A small-molecule ligand and the protein it binds are described below.
Small molecule (SMILES): Nc1nc2c(ncn2[C@@H]2O[C@H](CO[P](=O)(O)C[P](=O)(O)OP(=O)(O)O)[C@@H](O)[C@H]2O)c(=O)[nH]1

Sequence of chain 1.B:
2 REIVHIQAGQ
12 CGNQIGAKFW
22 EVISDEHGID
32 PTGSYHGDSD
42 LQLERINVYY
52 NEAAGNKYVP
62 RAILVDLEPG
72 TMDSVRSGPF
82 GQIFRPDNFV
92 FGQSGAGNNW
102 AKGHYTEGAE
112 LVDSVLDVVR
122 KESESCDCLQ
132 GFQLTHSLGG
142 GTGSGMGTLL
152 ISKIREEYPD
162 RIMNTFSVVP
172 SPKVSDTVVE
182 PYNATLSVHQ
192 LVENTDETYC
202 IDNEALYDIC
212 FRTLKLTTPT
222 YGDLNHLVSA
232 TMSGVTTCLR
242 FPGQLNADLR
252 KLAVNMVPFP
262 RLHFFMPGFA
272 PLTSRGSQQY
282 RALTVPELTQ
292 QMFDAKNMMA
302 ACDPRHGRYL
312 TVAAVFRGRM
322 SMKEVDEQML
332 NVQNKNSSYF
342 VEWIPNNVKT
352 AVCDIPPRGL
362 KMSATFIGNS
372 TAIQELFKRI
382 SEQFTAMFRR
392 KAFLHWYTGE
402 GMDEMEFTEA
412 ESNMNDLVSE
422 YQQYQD

Binding-site contacts:
Ligand atom O2A contacts residue CYS12 of chain 1.B at 3.3 Å (h-bond).
Ligand atom O2B contacts residue GLY144 of chain 1.B at 2.7 Å (h-bond).
Ligand atom C2 contacts residue ASN204 of chain 1.B at 3.4 Å.
Ligand atom C6 contacts residue ASN226 of chain 1.B at 3.3 Å.
Ligand atom O1B contacts residue MG1 of chain 1.F at 2.4 Å.
Ligand atom N1 contacts residue TYR222 of chain 1.B at 3.2 Å.
Ligand atom O3B contacts residue MG1 of chain 1.F at 3.8 Å.
Ligand atom PG contacts residue MG1 of chain 1.F at 3.5 Å.
Ligand atom C2 contacts residue TYR222 of chain 1.B at 3.5 Å (hydrophobic).
Ligand atom PB contacts residue MG1 of chain 1.F at 3.7 Å.
Ligand atom O6 contacts residue TYR222 of chain 1.B at 3.8 Å.
Ligand atom O2B contacts residue GLY10 of chain 1.B at 3.2 Å.
Ligand atom PB contacts residue GLY10 of chain 1.B at 3.9 Å.
Ligand atom O2G contacts residue GLY142 of chain 1.B at 3.0 Å (h-bond).
Ligand atom C2 contacts residue ASN226 of chain 1.B at 3.6 Å.
Ligand atom O6 contacts residue ASN226 of chain 1.B at 3.1 Å (h-bond).
Ligand atom O1B contacts residue GLN11 of chain 1.B at 3.2 Å (h-bond).
Ligand atom O3' contacts residue GLU181 of chain 1.B at 3.3 Å (salt-bridge).
Ligand atom N3 contacts residue ASN204 of chain 1.B at 3.0 Å (h-bond).
Ligand atom N2 contacts residue ASN226 of chain 1.B at 2.9 Å (h-bond).
Ligand atom N3 contacts residue VAL169 of chain 1.B at 3.8 Å.
Ligand atom O1G contacts residue THR143 of chain 1.B at 3.4 Å.
Ligand atom N2 contacts residue ASN204 of chain 1.B at 2.6 Å (h-bond).
Ligand atom O2G contacts residue ASN99 of chain 1.B at 2.9 Å (h-bond).
Ligand atom PG contacts residue GLY142 of chain 1.B at 3.9 Å.
Ligand atom O3G contacts residue MG1 of chain 1.F at 2.5 Å.
Ligand atom O1B contacts residue GLY10 of chain 1.B at 3.7 Å.
Ligand atom C6 contacts residue GLN15 of chain 1.B at 3.6 Å.
Ligand atom PB contacts residue THR143 of chain 1.B at 3.3 Å.
Ligand atom C4' contacts residue SER138 of chain 1.B at 3.2 Å.
Ligand atom O6 contacts residue GLN15 of chain 1.B at 2.5 Å (h-bond).
Ligand atom O3B contacts residue GLY142 of chain 1.B at 3.5 Å (h-bond).
Ligand atom O2A contacts residue GLN11 of chain 1.B at 3.5 Å (h-bond).
Ligand atom O4' contacts residue SER138 of chain 1.B at 3.3 Å (h-bond).
Ligand atom O1A contacts residue GLN11 of chain 1.B at 3.1 Å.
Ligand atom O3B contacts residue THR143 of chain 1.B at 3.1 Å (h-bond).
Ligand atom O1G contacts residue ALA97 of chain 1.B at 3.0 Å (h-bond).
Ligand atom O2B contacts residue THR143 of chain 1.B at 2.7 Å (h-bond).
Ligand atom C6 contacts residue TYR222 of chain 1.B at 3.7 Å (hydrophobic).
Ligand atom N1 contacts residue ASN226 of chain 1.B at 2.7 Å (h-bond).